This protein binds this small molecule.
Small molecule (SMILES): CNC(=O)[C@@H]1Cc2ccc(NS(=O)(=O)O)cc2CN1C(=O)OC(C)(C)C

Sequence of chain 1.A:
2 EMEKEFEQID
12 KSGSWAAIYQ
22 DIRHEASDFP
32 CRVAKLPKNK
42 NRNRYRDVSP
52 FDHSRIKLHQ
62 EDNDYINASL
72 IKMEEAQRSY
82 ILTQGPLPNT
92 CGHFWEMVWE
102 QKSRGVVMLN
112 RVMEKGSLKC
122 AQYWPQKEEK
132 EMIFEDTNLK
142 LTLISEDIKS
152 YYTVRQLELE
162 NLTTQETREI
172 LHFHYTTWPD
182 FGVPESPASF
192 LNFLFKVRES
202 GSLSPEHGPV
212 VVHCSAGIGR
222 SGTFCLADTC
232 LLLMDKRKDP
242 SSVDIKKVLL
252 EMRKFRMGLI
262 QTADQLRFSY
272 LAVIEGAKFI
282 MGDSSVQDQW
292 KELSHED

Binding-site contacts:
Ligand atom N1 contacts residue PHE182 of chain 1.A at 3.7 Å.
Ligand atom C9 contacts residue ASP48 of chain 1.A at 3.0 Å.
Ligand atom N3 contacts residue PHE182 of chain 1.A at 3.8 Å.
Ligand atom O5 contacts residue ARG221 of chain 1.A at 3.0 Å (salt-bridge).
Ligand atom O6 contacts residue ILE219 of chain 1.A at 3.4 Å (h-bond).
Ligand atom O6 contacts residue ALA217 of chain 1.A at 3.3 Å.
Ligand atom O5 contacts residue CYS215 of chain 1.A at 3.5 Å (h-bond).
Ligand atom C7 contacts residue VAL49 of chain 1.A at 3.7 Å (hydrophobic).
Ligand atom C16 contacts residue PHE182 of chain 1.A at 3.7 Å (hydrophobic).
Ligand atom C14 contacts residue ALA217 of chain 1.A at 3.5 Å (hydrophobic).
Ligand atom C12 contacts residue GLN262 of chain 1.A at 3.6 Å.
Ligand atom C13 contacts residue PHE182 of chain 1.A at 3.7 Å (hydrophobic).
Ligand atom C11 contacts residue ILE219 of chain 1.A at 3.7 Å (hydrophobic).
Ligand atom C1 contacts residue TYR46 of chain 1.A at 3.5 Å (hydrophobic).
Ligand atom O4 contacts residue ALA217 of chain 1.A at 3.0 Å (h-bond).
Ligand atom C14 contacts residue PHE182 of chain 1.A at 3.4 Å (hydrophobic).
Ligand atom C12 contacts residue VAL49 of chain 1.A at 3.7 Å (hydrophobic).
Ligand atom O4 contacts residue CYS215 of chain 1.A at 3.5 Å (h-bond).
Ligand atom O5 contacts residue ASP181 of chain 1.A at 3.4 Å (salt-bridge).
Ligand atom O6 contacts residue GLY218 of chain 1.A at 3.7 Å.
Ligand atom O4 contacts residue ASP181 of chain 1.A at 3.7 Å.
Ligand atom N3 contacts residue ASP181 of chain 1.A at 2.8 Å (salt-bridge).
Ligand atom C3 contacts residue TYR46 of chain 1.A at 3.6 Å (hydrophobic).
Ligand atom C15 contacts residue PHE182 of chain 1.A at 3.4 Å (hydrophobic).
Ligand atom C6 contacts residue PHE182 of chain 1.A at 3.5 Å (hydrophobic).
Ligand atom O2 contacts residue VAL49 of chain 1.A at 3.6 Å.
Ligand atom C16 contacts residue ASP181 of chain 1.A at 3.4 Å.
Ligand atom O5 contacts residue GLY220 of chain 1.A at 3.5 Å.
Ligand atom S1 contacts residue CYS215 of chain 1.A at 3.6 Å (h-bond).
Ligand atom S1 contacts residue GLY220 of chain 1.A at 3.7 Å.
Ligand atom O4 contacts residue ARG221 of chain 1.A at 3.2 Å (salt-bridge).
Ligand atom S1 contacts residue ASP181 of chain 1.A at 3.5 Å (salt-bridge).
Ligand atom O6 contacts residue GLY220 of chain 1.A at 2.9 Å (h-bond).
Ligand atom C15 contacts residue ALA217 of chain 1.A at 3.7 Å (hydrophobic).
Ligand atom C13 contacts residue ALA217 of chain 1.A at 3.6 Å (hydrophobic).
Ligand atom O6 contacts residue CYS215 of chain 1.A at 3.4 Å (h-bond).
Ligand atom N2 contacts residue VAL49 of chain 1.A at 3.7 Å.
Ligand atom C12 contacts residue ILE219 of chain 1.A at 3.7 Å (hydrophobic).
Ligand atom C15 contacts residue ASP181 of chain 1.A at 3.7 Å.
Ligand atom O4 contacts residue SER216 of chain 1.A at 3.0 Å (h-bond).